The small molecule below binds the protein below.
Small molecule (SMILES): C/C(=C\CNc1ncnc2[nH]cnc12)CO

Sequence of chain 1.A:
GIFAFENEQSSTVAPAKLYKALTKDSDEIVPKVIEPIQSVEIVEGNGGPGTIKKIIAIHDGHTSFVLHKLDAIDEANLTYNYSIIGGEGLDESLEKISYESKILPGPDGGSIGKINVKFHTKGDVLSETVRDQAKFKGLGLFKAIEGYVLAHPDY

Binding-site contacts:
Ligand atom C2 contacts residue LEU141 of chain 1.A at 3.9 Å (hydrophobic).
Ligand atom C15 contacts residue SER26 of chain 1.A at 2.9 Å.
Ligand atom N7 contacts residue GLY138 of chain 1.A at 4.2 Å.
Ligand atom N7 contacts residue TYR99 of chain 1.A at 3.5 Å (h-bond).
Ligand atom C11 contacts residue ILE55 of chain 1.A at 4.0 Å (hydrophobic).
Ligand atom N9 contacts residue TYR82 of chain 1.A at 3.9 Å.
Ligand atom C4 contacts residue LEU141 of chain 1.A at 3.7 Å (hydrophobic).
Ligand atom N10 contacts residue LEU141 of chain 1.A at 3.6 Å.
Ligand atom C8 contacts residue GLY138 of chain 1.A at 3.8 Å.
Ligand atom O16 contacts residue TYR80 of chain 1.A at 4.1 Å.
Ligand atom C15 contacts residue VAL30 of chain 1.A at 3.8 Å (hydrophobic).
Ligand atom C13 contacts residue ASP27 of chain 1.A at 3.8 Å.
Ligand atom N7 contacts residue ILE84 of chain 1.A at 4.0 Å.
Ligand atom C14 contacts residue LYS53 of chain 1.A at 3.6 Å.
Ligand atom C14 contacts residue HIS68 of chain 1.A at 4.1 Å.
Ligand atom C15 contacts residue ASP27 of chain 1.A at 3.3 Å.
Ligand atom C14 contacts residue ILE55 of chain 1.A at 4.1 Å (hydrophobic).
Ligand atom C4 contacts residue ILE84 of chain 1.A at 3.8 Å (hydrophobic).
Ligand atom N1 contacts residue LEU141 of chain 1.A at 3.5 Å.
Ligand atom C13 contacts residue ILE55 of chain 1.A at 4.0 Å (hydrophobic).
Ligand atom N9 contacts residue LEU141 of chain 1.A at 3.9 Å.
Ligand atom C14 contacts residue VAL40 of chain 1.A at 4.1 Å (hydrophobic).
Ligand atom C13 contacts residue SER26 of chain 1.A at 3.8 Å.
Ligand atom C12 contacts residue HIS68 of chain 1.A at 3.8 Å.
Ligand atom C8 contacts residue TYR99 of chain 1.A at 3.3 Å (hydrophobic).
Ligand atom C14 contacts residue ASP27 of chain 1.A at 3.1 Å.
Ligand atom C12 contacts residue ILE55 of chain 1.A at 3.5 Å (hydrophobic).
Ligand atom C2 contacts residue ILE55 of chain 1.A at 3.9 Å (hydrophobic).
Ligand atom N1 contacts residue ILE55 of chain 1.A at 3.3 Å.
Ligand atom C5 contacts residue LEU141 of chain 1.A at 3.3 Å (hydrophobic).
Ligand atom C5 contacts residue ILE84 of chain 1.A at 4.0 Å (hydrophobic).
Ligand atom O16 contacts residue HIS68 of chain 1.A at 3.6 Å.
Ligand atom C11 contacts residue LEU141 of chain 1.A at 4.0 Å (hydrophobic).
Ligand atom O16 contacts residue LYS53 of chain 1.A at 3.2 Å (salt-bridge).
Ligand atom N3 contacts residue ILE84 of chain 1.A at 3.8 Å.
Ligand atom C6 contacts residue LEU141 of chain 1.A at 3.2 Å (hydrophobic).
Ligand atom O16 contacts residue ASP27 of chain 1.A at 3.0 Å (salt-bridge).
Ligand atom C2 contacts residue VAL66 of chain 1.A at 3.9 Å (hydrophobic).
Ligand atom N3 contacts residue LEU141 of chain 1.A at 4.0 Å.
Ligand atom C2 contacts residue ILE84 of chain 1.A at 4.0 Å (hydrophobic).